The small molecule below binds the protein below.
Small molecule (SMILES): O=C(O)c1cc(C(F)(F)F)ccc1N[C@@H]1CCc2[nH]c3ccccc3c2C1

Binding-site contacts:
Ligand atom F27 contacts residue PHE152 of chain 1.A at 3.4 Å.
Ligand atom C12 contacts residue VAL123 of chain 1.A at 3.8 Å (hydrophobic).
Ligand atom O23 contacts residue ASP145 of chain 1.A at 3.4 Å (salt-bridge).
Ligand atom C03 contacts residue LEU78 of chain 1.A at 3.8 Å (hydrophobic).
Ligand atom C18 contacts residue ILE63 of chain 1.A at 3.6 Å (hydrophobic).
Ligand atom N17 contacts residue ILE63 of chain 1.A at 3.6 Å.
Ligand atom C09 contacts residue PHE146 of chain 1.A at 3.8 Å (hydrophobic).
Ligand atom C15 contacts residue PHE117 of chain 1.A at 3.8 Å (hydrophobic).
Ligand atom O23 contacts residue PHE146 of chain 1.A at 2.9 Å (h-bond).
Ligand atom C09 contacts residue LEU55 of chain 1.A at 3.9 Å (hydrophobic).
Ligand atom F27 contacts residue LEU148 of chain 1.A at 3.5 Å.
Ligand atom C22 contacts residue PHE80 of chain 1.A at 3.7 Å (hydrophobic).
Ligand atom C19 contacts residue LEU66 of chain 1.A at 3.8 Å (hydrophobic).
Ligand atom O24 contacts residue PHE146 of chain 1.A at 3.9 Å.
Ligand atom C13 contacts residue CYS118 of chain 1.A at 3.4 Å (hydrophobic).
Ligand atom F01 contacts residue TYR15 of chain 1.A at 3.8 Å.
Ligand atom O24 contacts residue PHE80 of chain 1.A at 3.7 Å.
Ligand atom C22 contacts residue PHE146 of chain 1.A at 3.5 Å (hydrophobic).
Ligand atom N07 contacts residue PHE146 of chain 1.A at 3.8 Å.
Ligand atom F26 contacts residue ILE52 of chain 1.A at 3.2 Å.
Ligand atom F01 contacts residue ALA149 of chain 1.A at 3.5 Å.
Ligand atom F27 contacts residue ALA149 of chain 1.A at 3.6 Å.
Ligand atom C22 contacts residue LYS33 of chain 1.A at 4.0 Å.
Ligand atom C14 contacts residue LEU58 of chain 1.A at 3.7 Å (hydrophobic).
Ligand atom C14 contacts residue PHE117 of chain 1.A at 3.8 Å (hydrophobic).
Ligand atom O23 contacts residue PHE80 of chain 1.A at 3.8 Å.
Ligand atom F26 contacts residue LEU78 of chain 1.A at 3.5 Å.
Ligand atom C25 contacts residue LEU78 of chain 1.A at 3.5 Å (hydrophobic).
Ligand atom F27 contacts residue ILE52 of chain 1.A at 3.7 Å.
Ligand atom C20 contacts residue PHE80 of chain 1.A at 3.9 Å (hydrophobic).
Ligand atom O24 contacts residue LYS33 of chain 1.A at 2.8 Å (salt-bridge).
Ligand atom C18 contacts residue EDO1 of chain 1.D at 3.4 Å.
Ligand atom C05 contacts residue LEU148 of chain 1.A at 3.7 Å (hydrophobic).
Ligand atom C13 contacts residue VAL123 of chain 1.A at 3.9 Å (hydrophobic).
Ligand atom C05 contacts residue LEU55 of chain 1.A at 3.8 Å (hydrophobic).
Ligand atom C19 contacts residue VAL64 of chain 1.A at 3.3 Å (hydrophobic).
Ligand atom N17 contacts residue EDO1 of chain 1.D at 2.8 Å (h-bond).
Ligand atom F26 contacts residue LEU76 of chain 1.A at 3.6 Å.
Ligand atom C19 contacts residue EDO1 of chain 1.D at 3.5 Å.
Ligand atom C15 contacts residue LEU58 of chain 1.A at 3.8 Å (hydrophobic).

Sequence of chain 1.A:
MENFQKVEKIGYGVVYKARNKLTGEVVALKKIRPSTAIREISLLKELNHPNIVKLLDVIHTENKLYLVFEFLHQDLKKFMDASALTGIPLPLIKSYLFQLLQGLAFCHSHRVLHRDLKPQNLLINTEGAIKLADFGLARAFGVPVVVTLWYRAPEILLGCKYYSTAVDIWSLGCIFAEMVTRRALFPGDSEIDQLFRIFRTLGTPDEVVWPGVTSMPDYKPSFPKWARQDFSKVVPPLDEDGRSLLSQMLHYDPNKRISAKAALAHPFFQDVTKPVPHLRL